Binding-site contacts:
Ligand atom C3 contacts residue LEU79 of chain 1.A at 4.0 Å (hydrophobic).
Ligand atom C18 contacts residue GLY212 of chain 1.A at 3.8 Å.
Ligand atom C2 contacts residue PHE96 of chain 1.A at 4.2 Å (hydrophobic).
Ligand atom C15 contacts residue ILE116 of chain 1.A at 3.9 Å (hydrophobic).
Ligand atom C7 contacts residue PHE96 of chain 1.A at 4.1 Å (hydrophobic).
Ligand atom C17 contacts residue ILE113 of chain 1.A at 4.1 Å (hydrophobic).
Ligand atom O17 contacts residue LEU216 of chain 1.A at 3.4 Å.
Ligand atom O3 contacts residue LEU79 of chain 1.A at 3.7 Å.
Ligand atom C1 contacts residue ALA42 of chain 1.A at 4.0 Å (hydrophobic).
Ligand atom C16 contacts residue ILE116 of chain 1.A at 3.9 Å (hydrophobic).
Ligand atom O17 contacts residue MET35 of chain 1.A at 3.6 Å.
Ligand atom C3 contacts residue GLU45 of chain 1.A at 3.4 Å.
Ligand atom C1 contacts residue PHE96 of chain 1.A at 4.1 Å (hydrophobic).
Ligand atom O3 contacts residue GLU45 of chain 1.A at 2.7 Å (salt-bridge).
Ligand atom C11 contacts residue LEU38 of chain 1.A at 3.9 Å (hydrophobic).
Ligand atom O17 contacts residue GLY212 of chain 1.A at 3.9 Å.
Ligand atom C18 contacts residue LEU216 of chain 1.A at 3.9 Å (hydrophobic).
Ligand atom C2 contacts residue GLU45 of chain 1.A at 3.3 Å.
Ligand atom C12 contacts residue LEU38 of chain 1.A at 4.0 Å (hydrophobic).
Ligand atom C4 contacts residue LEU79 of chain 1.A at 3.9 Å (hydrophobic).
Ligand atom C6 contacts residue PHE96 of chain 1.A at 4.1 Å (hydrophobic).
Ligand atom C3 contacts residue PHE96 of chain 1.A at 4.2 Å (hydrophobic).
Ligand atom C4 contacts residue LEU83 of chain 1.A at 4.1 Å (hydrophobic).
Ligand atom C9 contacts residue PHE96 of chain 1.A at 4.2 Å (hydrophobic).
Ligand atom C1 contacts residue LEU38 of chain 1.A at 3.6 Å (hydrophobic).
Ligand atom O17 contacts residue HIS215 of chain 1.A at 2.8 Å (h-bond).
Ligand atom C17 contacts residue MET35 of chain 1.A at 4.1 Å (hydrophobic).
Ligand atom C6 contacts residue LEU83 of chain 1.A at 3.9 Å (hydrophobic).
Ligand atom C18 contacts residue MET76 of chain 1.A at 3.5 Å (hydrophobic).
Ligand atom C6 contacts residue MET80 of chain 1.A at 3.8 Å (hydrophobic).
Ligand atom C2 contacts residue LEU41 of chain 1.A at 3.7 Å (hydrophobic).
Ligand atom C5 contacts residue PHE96 of chain 1.A at 3.6 Å (hydrophobic).
Ligand atom C4 contacts residue PHE96 of chain 1.A at 4.0 Å (hydrophobic).
Ligand atom C16 contacts residue GLY212 of chain 1.A at 4.1 Å.
Ligand atom C7 contacts residue LEU120 of chain 1.A at 4.0 Å (hydrophobic).
Ligand atom C10 contacts residue PHE96 of chain 1.A at 3.7 Å (hydrophobic).
Ligand atom O3 contacts residue ARG86 of chain 1.A at 3.5 Å (salt-bridge).
Ligand atom C16 contacts residue ILE113 of chain 1.A at 3.9 Å (hydrophobic).
Ligand atom C17 contacts residue HIS215 of chain 1.A at 3.4 Å.
Ligand atom C16 contacts residue HIS215 of chain 1.A at 3.3 Å.

This small molecule binds to this protein.
Small molecule (SMILES): C[C@]12CC[C@@H]3c4ccc(O)cc4CC[C@H]3[C@@H]1CC[C@@H]2O

Sequence of chain 1.A:
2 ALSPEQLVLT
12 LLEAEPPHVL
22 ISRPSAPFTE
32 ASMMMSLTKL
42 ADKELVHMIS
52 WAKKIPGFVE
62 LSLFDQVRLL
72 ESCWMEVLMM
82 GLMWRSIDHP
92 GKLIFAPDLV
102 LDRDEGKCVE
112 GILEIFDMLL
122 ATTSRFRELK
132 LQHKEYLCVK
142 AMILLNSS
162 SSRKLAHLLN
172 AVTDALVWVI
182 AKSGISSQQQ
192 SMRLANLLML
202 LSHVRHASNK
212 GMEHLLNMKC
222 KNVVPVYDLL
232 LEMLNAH